Sequence of chain 2.B:
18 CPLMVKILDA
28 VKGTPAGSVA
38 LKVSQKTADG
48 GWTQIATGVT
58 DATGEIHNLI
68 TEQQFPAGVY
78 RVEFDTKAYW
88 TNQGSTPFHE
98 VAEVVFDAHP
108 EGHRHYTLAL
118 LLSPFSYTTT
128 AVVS

Binding-site contacts:
Ligand atom C04 contacts residue LYS23 of chain 2.B at 3.9 Å.
Ligand atom C17 contacts residue ALA116 of chain 2.B at 3.8 Å (hydrophobic).
Ligand atom C18 contacts residue ALA116 of chain 2.B at 3.7 Å (hydrophobic).
Ligand atom N08 contacts residue ALA116 of chain 2.B at 3.7 Å.
Ligand atom N10 contacts residue 6J31 of chain 2.D at 0.5 Å (h-bond).
Ligand atom C04 contacts residue LYS23 of chain 1.B at 4.0 Å.
Ligand atom C07 contacts residue 6J31 of chain 2.D at 2.0 Å.
Ligand atom C05 contacts residue LYS23 of chain 1.B at 3.8 Å.
Ligand atom C11 contacts residue LEU25 of chain 2.B at 3.9 Å (hydrophobic).
Ligand atom C09 contacts residue 6J31 of chain 2.D at 1.3 Å.
Ligand atom C02 contacts residue LYS23 of chain 1.B at 3.9 Å.
Ligand atom C14 contacts residue 6J31 of chain 2.D at 0.9 Å.
Ligand atom O01 contacts residue 6J31 of chain 2.D at 0.7 Å.
Ligand atom CL contacts residue 6J31 of chain 2.D at 1.2 Å.
Ligand atom C13 contacts residue ALA116 of chain 1.B at 3.5 Å (hydrophobic).
Ligand atom N10 contacts residue LYS23 of chain 2.B at 4.0 Å.
Ligand atom C09 contacts residue LYS23 of chain 2.B at 3.8 Å.
Ligand atom CL contacts residue ALA116 of chain 1.B at 3.9 Å.
Ligand atom C11 contacts residue 6J31 of chain 2.D at 0.9 Å.
Ligand atom N08 contacts residue LEU25 of chain 1.B at 3.6 Å.
Ligand atom C04 contacts residue 6J31 of chain 2.D at 0.6 Å.
Ligand atom C06 contacts residue 6J31 of chain 2.D at 1.8 Å.
Ligand atom C05 contacts residue 6J31 of chain 2.D at 1.2 Å.
Ligand atom O03 contacts residue 6J31 of chain 2.D at 1.6 Å (h-bond).
Ligand atom C18 contacts residue 6J31 of chain 2.D at 0.3 Å.
Ligand atom N08 contacts residue 6J31 of chain 2.D at 1.9 Å (h-bond).
Ligand atom O01 contacts residue LYS23 of chain 1.B at 3.9 Å.
Ligand atom C13 contacts residue LYS23 of chain 1.B at 3.7 Å.
Ligand atom C13 contacts residue 6J31 of chain 2.D at 0.3 Å.
Ligand atom C16 contacts residue LEU25 of chain 2.B at 4.0 Å (hydrophobic).
Ligand atom C13 contacts residue LEU25 of chain 1.B at 3.8 Å (hydrophobic).
Ligand atom CL contacts residue LEU118 of chain 1.B at 3.9 Å.
Ligand atom C17 contacts residue LEU25 of chain 2.B at 3.6 Å (hydrophobic).
Ligand atom C17 contacts residue 6J31 of chain 2.D at 1.6 Å.
Ligand atom C12 contacts residue LEU25 of chain 1.B at 4.0 Å (hydrophobic).
Ligand atom C12 contacts residue ALA116 of chain 1.B at 3.9 Å (hydrophobic).
Ligand atom C12 contacts residue 6J31 of chain 2.D at 0.9 Å.
Ligand atom C02 contacts residue 6J31 of chain 2.D at 0.6 Å.
Ligand atom C16 contacts residue 6J31 of chain 2.D at 1.1 Å.
Ligand atom C18 contacts residue LEU25 of chain 2.B at 3.5 Å (hydrophobic).

The small molecule below binds the protein below.
Small molecule (SMILES): Cc1c(Cl)cccc1Nc1ncccc1C(=O)O

Sequence of chain 1.B:
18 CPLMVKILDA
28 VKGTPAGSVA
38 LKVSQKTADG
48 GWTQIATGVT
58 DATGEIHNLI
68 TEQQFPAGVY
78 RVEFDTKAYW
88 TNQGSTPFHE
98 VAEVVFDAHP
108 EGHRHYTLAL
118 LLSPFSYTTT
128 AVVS